A protein and the small-molecule ligand that binds it are described below.
Small molecule (SMILES): CC(=O)N[C@H]1[C@H](O[C@H]2[C@H](O)[C@@H](NC(C)=O)CO[C@@H]2CO)O[C@H](CO)[C@@H](O)[C@@H]1O

Sequence of chain 1.A:
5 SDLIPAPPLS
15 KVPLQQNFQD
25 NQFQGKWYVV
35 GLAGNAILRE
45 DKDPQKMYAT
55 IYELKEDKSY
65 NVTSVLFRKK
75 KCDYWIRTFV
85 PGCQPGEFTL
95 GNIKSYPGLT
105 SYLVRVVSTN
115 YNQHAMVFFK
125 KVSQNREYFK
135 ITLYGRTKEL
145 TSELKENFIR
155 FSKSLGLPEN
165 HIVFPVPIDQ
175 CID

Binding-site contacts:
Ligand atom O7 contacts residue ASN65 of chain 1.A at 3.8 Å.
Ligand atom N2 contacts residue LYS59 of chain 1.A at 4.1 Å.
Ligand atom O7 contacts residue GLU57 of chain 1.A at 2.9 Å (salt-bridge).
Ligand atom O6 contacts residue ASN65 of chain 1.A at 4.1 Å.
Ligand atom C8 contacts residue LEU58 of chain 1.A at 3.3 Å (hydrophobic).
Ligand atom C1 contacts residue ASN65 of chain 1.A at 1.4 Å.
Ligand atom C1 contacts residue LYS59 of chain 1.A at 4.0 Å.
Ligand atom N2 contacts residue ASN65 of chain 1.A at 3.3 Å (h-bond).
Ligand atom C3 contacts residue ASN65 of chain 1.A at 3.9 Å.
Ligand atom C4 contacts residue ASN65 of chain 1.A at 4.2 Å.
Ligand atom C7 contacts residue ASN65 of chain 1.A at 3.9 Å.
Ligand atom C7 contacts residue LEU58 of chain 1.A at 4.1 Å (hydrophobic).
Ligand atom O5 contacts residue ASN65 of chain 1.A at 2.2 Å (h-bond).
Ligand atom C5 contacts residue ASN65 of chain 1.A at 3.6 Å.
Ligand atom C7 contacts residue GLU57 of chain 1.A at 4.0 Å.
Ligand atom C2 contacts residue ASN65 of chain 1.A at 2.5 Å.